A protein and the small-molecule ligand that binds it are described below.
Small molecule (SMILES): N[C@@H](Cc1c[nH]c2ccccc12)C(=O)O

Sequence of chain 1.P:
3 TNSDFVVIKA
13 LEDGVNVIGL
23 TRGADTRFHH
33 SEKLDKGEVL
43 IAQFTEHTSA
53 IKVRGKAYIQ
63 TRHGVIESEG

Sequence of chain 1.Q:
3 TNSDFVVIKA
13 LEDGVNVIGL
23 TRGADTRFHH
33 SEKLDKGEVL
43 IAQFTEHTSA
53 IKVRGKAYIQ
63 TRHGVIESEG

Binding-site contacts:
Ligand atom N contacts residue GLY25 of chain 1.Q at 2.8 Å (h-bond).
Ligand atom O contacts residue THR23 of chain 1.Q at 3.9 Å.
Ligand atom CZ3 contacts residue GLY21 of chain 1.P at 3.6 Å.
Ligand atom CE2 contacts residue GLN45 of chain 1.P at 3.8 Å.
Ligand atom CB contacts residue THR23 of chain 1.Q at 3.8 Å.
Ligand atom NE1 contacts residue ALA44 of chain 1.P at 3.9 Å.
Ligand atom O contacts residue SER51 of chain 1.Q at 2.9 Å (h-bond).
Ligand atom CH2 contacts residue ILE20 of chain 1.P at 4.1 Å (hydrophobic).
Ligand atom CB contacts residue THR28 of chain 1.Q at 3.5 Å.
Ligand atom CD1 contacts residue THR47 of chain 1.P at 3.8 Å.
Ligand atom CA contacts residue GLY25 of chain 1.Q at 3.5 Å.
Ligand atom CZ2 contacts residue ILE53 of chain 1.P at 3.9 Å (hydrophobic).
Ligand atom C contacts residue THR50 of chain 1.P at 3.9 Å.
Ligand atom NE1 contacts residue GLN45 of chain 1.P at 2.7 Å (h-bond).
Ligand atom O contacts residue GLY25 of chain 1.Q at 3.1 Å (h-bond).
Ligand atom CA contacts residue THR28 of chain 1.Q at 3.2 Å.
Ligand atom OXT contacts residue THR47 of chain 1.P at 2.5 Å (h-bond).
Ligand atom N contacts residue THR28 of chain 1.Q at 2.8 Å (h-bond).
Ligand atom C contacts residue SER51 of chain 1.Q at 3.5 Å.
Ligand atom CD1 contacts residue GLN45 of chain 1.P at 3.5 Å.
Ligand atom O contacts residue THR47 of chain 1.P at 3.5 Å.
Ligand atom N contacts residue THR23 of chain 1.Q at 2.8 Å (h-bond).
Ligand atom CZ2 contacts residue THR50 of chain 1.P at 3.8 Å.
Ligand atom CA contacts residue THR23 of chain 1.Q at 3.8 Å.
Ligand atom CA contacts residue SER51 of chain 1.Q at 4.0 Å.
Ligand atom N contacts residue ASP27 of chain 1.Q at 3.1 Å (salt-bridge).
Ligand atom CD1 contacts residue SER51 of chain 1.Q at 3.6 Å.
Ligand atom C contacts residue THR47 of chain 1.P at 3.5 Å.
Ligand atom CB contacts residue SER51 of chain 1.Q at 3.5 Å.
Ligand atom CE3 contacts residue HIS32 of chain 1.P at 4.0 Å.
Ligand atom CZ2 contacts residue ALA44 of chain 1.P at 4.0 Å (hydrophobic).
Ligand atom OXT contacts residue THR50 of chain 1.P at 2.9 Å (h-bond).
Ligand atom CE2 contacts residue THR50 of chain 1.P at 4.0 Å.
Ligand atom CH2 contacts residue GLY21 of chain 1.P at 3.5 Å.
Ligand atom OXT contacts residue GLY25 of chain 1.Q at 4.0 Å.
Ligand atom CG contacts residue SER51 of chain 1.Q at 3.9 Å.
Ligand atom O contacts residue ARG24 of chain 1.Q at 3.5 Å.
Ligand atom CD2 contacts residue THR50 of chain 1.P at 4.0 Å.
Ligand atom OXT contacts residue HIS49 of chain 1.P at 4.0 Å.
Ligand atom C contacts residue GLY25 of chain 1.Q at 3.4 Å.